A protein and the small-molecule ligand that binds it are described below.
Small molecule (SMILES): CC(=O)N[C@H]1[C@H](O[C@H]2[C@H](O)[C@@H](NC(C)=O)CO[C@@H]2CO)O[C@H](CO)[C@@H](O[C@@H]2O[C@H](CO)[C@@H](O)[C@H](O)[C@@H]2O)[C@@H]1O

Binding-site contacts:
Ligand atom O7 contacts residue ARG214 of chain 1.C at 4.4 Å.
Ligand atom N2 contacts residue ASN159 of chain 1.A at 3.2 Å (h-bond).
Ligand atom O6 contacts residue THR161 of chain 1.A at 4.4 Å.
Ligand atom C8 contacts residue THR161 of chain 1.A at 4.1 Å.
Ligand atom C2 contacts residue TRP216 of chain 1.C at 4.3 Å (hydrophobic).
Ligand atom C6 contacts residue THR161 of chain 1.A at 4.1 Å.
Ligand atom C7 contacts residue ASN159 of chain 1.A at 3.5 Å.
Ligand atom O3 contacts residue TRP216 of chain 1.C at 3.8 Å.
Ligand atom C1 contacts residue SER213 of chain 1.C at 4.2 Å.
Ligand atom C1 contacts residue ASN159 of chain 1.A at 1.5 Å.
Ligand atom C3 contacts residue SER213 of chain 1.C at 4.0 Å.
Ligand atom C7 contacts residue PRO215 of chain 1.C at 4.5 Å (hydrophobic).
Ligand atom C2 contacts residue SER213 of chain 1.C at 4.0 Å.
Ligand atom C4 contacts residue ASN159 of chain 1.A at 4.3 Å.
Ligand atom O5 contacts residue TRP216 of chain 1.C at 4.1 Å.
Ligand atom O6 contacts residue TRP216 of chain 1.C at 4.4 Å.
Ligand atom C8 contacts residue VAL236 of chain 1.A at 3.9 Å (hydrophobic).
Ligand atom O7 contacts residue TRP216 of chain 1.C at 3.0 Å (h-bond).
Ligand atom C5 contacts residue TRP216 of chain 1.C at 4.0 Å (hydrophobic).
Ligand atom C7 contacts residue TRP216 of chain 1.C at 4.2 Å (hydrophobic).
Ligand atom O6 contacts residue TRP216 of chain 1.C at 4.3 Å.
Ligand atom N2 contacts residue SER213 of chain 1.C at 3.4 Å (h-bond).
Ligand atom O5 contacts residue TRP216 of chain 1.C at 4.2 Å.
Ligand atom C2 contacts residue TRP216 of chain 1.C at 4.4 Å (hydrophobic).
Ligand atom O7 contacts residue PRO215 of chain 1.C at 3.5 Å.
Ligand atom C4 contacts residue TRP216 of chain 1.C at 3.8 Å (hydrophobic).
Ligand atom C8 contacts residue SER213 of chain 1.C at 4.2 Å.
Ligand atom C3 contacts residue TRP216 of chain 1.C at 4.5 Å (hydrophobic).
Ligand atom C7 contacts residue SER213 of chain 1.C at 4.2 Å.
Ligand atom O5 contacts residue ASN159 of chain 1.A at 2.3 Å (h-bond).
Ligand atom C5 contacts residue ASN159 of chain 1.A at 3.6 Å.
Ligand atom C2 contacts residue ASN159 of chain 1.A at 2.6 Å.
Ligand atom C6 contacts residue TRP216 of chain 1.C at 3.8 Å (hydrophobic).
Ligand atom C1 contacts residue TRP216 of chain 1.C at 3.9 Å (hydrophobic).
Ligand atom O7 contacts residue ASN159 of chain 1.A at 3.3 Å (h-bond).
Ligand atom C5 contacts residue TRP216 of chain 1.C at 4.2 Å (hydrophobic).
Ligand atom C3 contacts residue ASN159 of chain 1.A at 3.9 Å.

Sequence of chain 1.A:
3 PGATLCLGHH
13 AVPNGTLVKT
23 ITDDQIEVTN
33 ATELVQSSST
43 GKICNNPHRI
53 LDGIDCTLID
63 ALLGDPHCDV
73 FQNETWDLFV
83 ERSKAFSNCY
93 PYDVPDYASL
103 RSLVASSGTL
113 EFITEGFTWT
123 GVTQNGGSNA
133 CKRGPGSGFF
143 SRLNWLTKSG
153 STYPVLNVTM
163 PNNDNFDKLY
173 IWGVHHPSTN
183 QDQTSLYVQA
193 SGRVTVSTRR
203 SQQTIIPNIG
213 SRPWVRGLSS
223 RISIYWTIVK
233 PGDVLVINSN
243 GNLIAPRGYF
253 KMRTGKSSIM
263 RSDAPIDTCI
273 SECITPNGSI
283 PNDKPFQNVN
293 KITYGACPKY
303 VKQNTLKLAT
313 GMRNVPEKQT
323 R

Sequence of chain 1.C:
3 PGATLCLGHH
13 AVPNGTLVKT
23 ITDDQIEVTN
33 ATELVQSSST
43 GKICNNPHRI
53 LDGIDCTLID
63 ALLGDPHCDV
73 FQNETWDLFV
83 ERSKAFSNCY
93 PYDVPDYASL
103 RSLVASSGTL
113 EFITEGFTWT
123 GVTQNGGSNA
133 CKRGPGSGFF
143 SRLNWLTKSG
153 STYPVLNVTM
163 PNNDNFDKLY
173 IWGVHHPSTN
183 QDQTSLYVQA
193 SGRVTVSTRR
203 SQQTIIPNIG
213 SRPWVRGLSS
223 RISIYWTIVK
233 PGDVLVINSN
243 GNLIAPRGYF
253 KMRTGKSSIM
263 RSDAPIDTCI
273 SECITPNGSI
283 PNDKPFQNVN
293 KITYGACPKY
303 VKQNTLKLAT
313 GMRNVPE